Sequence of chain 3.A:
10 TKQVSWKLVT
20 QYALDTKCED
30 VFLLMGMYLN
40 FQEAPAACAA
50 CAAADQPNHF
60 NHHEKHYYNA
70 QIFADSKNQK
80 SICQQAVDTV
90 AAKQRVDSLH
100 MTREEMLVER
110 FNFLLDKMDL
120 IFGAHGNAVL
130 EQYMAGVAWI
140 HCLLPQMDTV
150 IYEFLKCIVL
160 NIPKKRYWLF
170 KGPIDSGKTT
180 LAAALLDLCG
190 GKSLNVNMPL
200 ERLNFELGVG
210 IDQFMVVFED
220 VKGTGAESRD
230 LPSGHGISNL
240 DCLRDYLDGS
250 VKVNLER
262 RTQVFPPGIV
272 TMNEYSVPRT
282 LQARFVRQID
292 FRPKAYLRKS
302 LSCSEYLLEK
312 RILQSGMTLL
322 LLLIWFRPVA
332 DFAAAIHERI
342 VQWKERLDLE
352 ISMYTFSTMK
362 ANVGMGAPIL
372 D

Binding-site contacts:
Ligand atom C8 contacts residue SO41 of chain 3.D at 3.1 Å.
Ligand atom C12 contacts residue GLY176 of chain 3.A at 3.6 Å.
Ligand atom O contacts residue ARG299 of chain 3.A at 3.9 Å.
Ligand atom C5 contacts residue ARG299 of chain 3.A at 3.4 Å.
Ligand atom N2 contacts residue PRO294 of chain 3.A at 3.4 Å.
Ligand atom C12 contacts residue SER175 of chain 3.A at 3.7 Å.
Ligand atom C13 contacts residue TRP138 of chain 3.A at 3.9 Å (hydrophobic).
Ligand atom C12 contacts residue ASP174 of chain 3.A at 3.8 Å.
Ligand atom N1 contacts residue GLY176 of chain 3.A at 3.6 Å (h-bond).
Ligand atom C2 contacts residue ARG299 of chain 3.A at 3.7 Å.
Ligand atom C13 contacts residue LEU142 of chain 3.A at 3.5 Å (hydrophobic).
Ligand atom N contacts residue LYS163 of chain 5.A at 3.9 Å.
Ligand atom C13 contacts residue SER175 of chain 3.A at 3.1 Å.
Ligand atom C9 contacts residue THR179 of chain 3.A at 3.6 Å.
Ligand atom S contacts residue ASP174 of chain 3.A at 3.6 Å.
Ligand atom C7 contacts residue SO41 of chain 3.D at 3.5 Å.
Ligand atom C15 contacts residue LYS295 of chain 3.A at 3.4 Å.
Ligand atom C8 contacts residue THR179 of chain 3.A at 3.8 Å.
Ligand atom C12 contacts residue TRP138 of chain 3.A at 3.7 Å (hydrophobic).
Ligand atom C14 contacts residue LEU142 of chain 3.A at 3.8 Å (hydrophobic).
Ligand atom C15 contacts residue ASP174 of chain 3.A at 3.7 Å.
Ligand atom C7 contacts residue LEU302 of chain 3.A at 3.7 Å (hydrophobic).
Ligand atom C4 contacts residue LYS163 of chain 5.A at 3.6 Å.
Ligand atom N1 contacts residue TRP138 of chain 3.A at 3.5 Å.
Ligand atom C10 contacts residue LEU309 of chain 3.A at 3.4 Å (hydrophobic).
Ligand atom C16 contacts residue ASP174 of chain 3.A at 3.4 Å.
Ligand atom C14 contacts residue LYS295 of chain 3.A at 3.8 Å.
Ligand atom N2 contacts residue LEU298 of chain 3.A at 3.7 Å.
Ligand atom N2 contacts residue LYS295 of chain 3.A at 2.9 Å (salt-bridge).
Ligand atom C14 contacts residue SER175 of chain 3.A at 3.5 Å.
Ligand atom C4 contacts residue ARG299 of chain 3.A at 3.7 Å.
Ligand atom C contacts residue ARG299 of chain 3.A at 3.8 Å.
Ligand atom C11 contacts residue SO41 of chain 3.D at 3.5 Å.
Ligand atom C4 contacts residue ASP174 of chain 3.A at 3.9 Å.
Ligand atom C13 contacts residue GLY176 of chain 3.A at 3.3 Å.
Ligand atom S contacts residue ARG299 of chain 3.A at 3.5 Å.
Ligand atom N1 contacts residue SO41 of chain 3.D at 3.2 Å (h-bond).
Ligand atom C3 contacts residue ARG299 of chain 3.A at 3.8 Å.
Ligand atom C14 contacts residue LEU298 of chain 3.A at 3.6 Å (hydrophobic).
Ligand atom N contacts residue LEU309 of chain 3.A at 3.5 Å.

This protein binds this small molecule.
Small molecule (SMILES): c1ccc(Oc2ncccc2-c2nc3ccncc3s2)cc1

Sequence of chain 5.A:
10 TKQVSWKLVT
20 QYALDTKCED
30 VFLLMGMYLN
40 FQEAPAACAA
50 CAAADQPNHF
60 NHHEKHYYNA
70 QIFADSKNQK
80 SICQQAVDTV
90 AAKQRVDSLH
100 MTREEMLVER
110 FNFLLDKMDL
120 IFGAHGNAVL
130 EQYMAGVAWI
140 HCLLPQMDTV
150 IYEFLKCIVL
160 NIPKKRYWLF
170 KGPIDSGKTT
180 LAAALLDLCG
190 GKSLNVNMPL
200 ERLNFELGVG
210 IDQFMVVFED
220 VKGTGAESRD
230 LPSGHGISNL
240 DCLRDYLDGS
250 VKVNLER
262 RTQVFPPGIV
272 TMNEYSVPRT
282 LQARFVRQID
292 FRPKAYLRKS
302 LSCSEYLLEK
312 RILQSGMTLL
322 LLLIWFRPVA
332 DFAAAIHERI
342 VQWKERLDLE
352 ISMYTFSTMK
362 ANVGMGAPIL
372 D